The protein below binds the small molecule below.
Small molecule (SMILES): C[C@H]1C(=O)N(C)c2cnc(Nc3cc(F)c(O)c(F)c3)nc2N1C

Sequence of chain 1.D:
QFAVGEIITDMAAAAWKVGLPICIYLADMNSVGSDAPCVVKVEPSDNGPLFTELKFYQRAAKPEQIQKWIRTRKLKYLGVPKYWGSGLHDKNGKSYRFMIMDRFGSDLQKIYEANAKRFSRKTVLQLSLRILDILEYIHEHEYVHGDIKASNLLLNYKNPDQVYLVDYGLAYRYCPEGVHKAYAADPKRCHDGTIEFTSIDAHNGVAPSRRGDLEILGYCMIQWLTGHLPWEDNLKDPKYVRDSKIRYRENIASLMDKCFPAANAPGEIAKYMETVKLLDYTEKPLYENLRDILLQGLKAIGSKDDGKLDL

Binding-site contacts:
Ligand atom N1 contacts residue ASP132 of chain 1.D at 3.1 Å (salt-bridge).
Ligand atom C1 contacts residue PHE134 of chain 1.D at 3.9 Å (hydrophobic).
Ligand atom C11 contacts residue ASP132 of chain 1.D at 3.3 Å.
Ligand atom F1 contacts residue LYS71 of chain 1.D at 3.2 Å.
Ligand atom C11 contacts residue PHE134 of chain 1.D at 3.6 Å (hydrophobic).
Ligand atom O2 contacts residue ASP197 of chain 1.D at 3.5 Å (salt-bridge).
Ligand atom C2 contacts residue PHE134 of chain 1.D at 3.8 Å (hydrophobic).
Ligand atom C9 contacts residue ILE51 of chain 1.D at 4.0 Å (hydrophobic).
Ligand atom F2 contacts residue MET131 of chain 1.D at 3.3 Å.
Ligand atom F2 contacts residue PRO111 of chain 1.D at 3.6 Å.
Ligand atom C8 contacts residue GLY135 of chain 1.D at 3.8 Å.
Ligand atom C4 contacts residue ILE43 of chain 1.D at 4.0 Å (hydrophobic).
Ligand atom C12 contacts residue VAL196 of chain 1.D at 4.0 Å (hydrophobic).
Ligand atom C13 contacts residue LYS71 of chain 1.D at 3.4 Å.
Ligand atom C1 contacts residue ASP132 of chain 1.D at 3.7 Å.
Ligand atom C11 contacts residue MET131 of chain 1.D at 3.9 Å (hydrophobic).
Ligand atom C13 contacts residue VAL196 of chain 1.D at 3.6 Å (hydrophobic).
Ligand atom N1 contacts residue VAL69 of chain 1.D at 3.6 Å.
Ligand atom N2 contacts residue PHE134 of chain 1.D at 2.8 Å (h-bond).
Ligand atom C3 contacts residue PHE134 of chain 1.D at 3.1 Å (hydrophobic).
Ligand atom N3 contacts residue LEU184 of chain 1.D at 3.5 Å.
Ligand atom C12 contacts residue MET131 of chain 1.D at 3.9 Å (hydrophobic).
Ligand atom N4 contacts residue ILE43 of chain 1.D at 4.0 Å.
Ligand atom F1 contacts residue ILE51 of chain 1.D at 4.0 Å.
Ligand atom F2 contacts residue TYR87 of chain 1.D at 3.9 Å.
Ligand atom C5 contacts residue LEU184 of chain 1.D at 3.7 Å (hydrophobic).
Ligand atom F1 contacts residue VAL196 of chain 1.D at 4.0 Å.
Ligand atom C8 contacts residue PHE134 of chain 1.D at 3.6 Å (hydrophobic).
Ligand atom N2 contacts residue VAL69 of chain 1.D at 3.8 Å.
Ligand atom N2 contacts residue ARG133 of chain 1.D at 3.6 Å.
Ligand atom C14 contacts residue LYS71 of chain 1.D at 3.7 Å.
Ligand atom C14 contacts residue VAL196 of chain 1.D at 4.0 Å (hydrophobic).
Ligand atom C4 contacts residue PHE134 of chain 1.D at 4.0 Å (hydrophobic).
Ligand atom C1 contacts residue VAL69 of chain 1.D at 3.9 Å (hydrophobic).
Ligand atom C2 contacts residue LEU184 of chain 1.D at 3.9 Å (hydrophobic).
Ligand atom O2 contacts residue GLU83 of chain 1.D at 3.6 Å.
Ligand atom N1 contacts residue PHE134 of chain 1.D at 3.5 Å.
Ligand atom O2 contacts residue LYS71 of chain 1.D at 2.6 Å (salt-bridge).
Ligand atom C10 contacts residue ILE43 of chain 1.D at 3.6 Å (hydrophobic).
Ligand atom O2 contacts residue VAL196 of chain 1.D at 3.6 Å.